This small molecule binds to this protein.
Small molecule (SMILES): CC(=O)N[C@H]1[C@H](O[C@H]2[C@H](O)[C@@H](NC(C)=O)CO[C@@H]2CO)O[C@H](CO)[C@@H](O)[C@@H]1O

Sequence of chain 1.H:
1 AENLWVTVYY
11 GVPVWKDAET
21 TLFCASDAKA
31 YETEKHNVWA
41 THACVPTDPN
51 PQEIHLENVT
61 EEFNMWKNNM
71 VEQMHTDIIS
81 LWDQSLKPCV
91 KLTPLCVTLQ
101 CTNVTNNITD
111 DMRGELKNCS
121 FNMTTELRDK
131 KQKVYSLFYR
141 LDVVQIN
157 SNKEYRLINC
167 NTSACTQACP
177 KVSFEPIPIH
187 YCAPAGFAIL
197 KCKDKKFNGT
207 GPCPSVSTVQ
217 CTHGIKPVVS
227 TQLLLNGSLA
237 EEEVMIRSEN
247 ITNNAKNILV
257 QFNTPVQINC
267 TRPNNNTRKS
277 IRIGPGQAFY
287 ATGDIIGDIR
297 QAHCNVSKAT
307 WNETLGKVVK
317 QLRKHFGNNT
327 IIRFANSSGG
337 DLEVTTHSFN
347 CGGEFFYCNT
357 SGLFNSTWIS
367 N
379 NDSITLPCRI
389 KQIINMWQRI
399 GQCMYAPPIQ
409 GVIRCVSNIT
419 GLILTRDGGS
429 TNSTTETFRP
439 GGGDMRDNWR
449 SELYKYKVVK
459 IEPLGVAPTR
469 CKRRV

Binding-site contacts:
Ligand atom C5 contacts residue ASN103 of chain 1.H at 3.5 Å.
Ligand atom C2 contacts residue ASP110 of chain 1.H at 3.3 Å.
Ligand atom O4 contacts residue ASP110 of chain 1.H at 4.2 Å.
Ligand atom O5 contacts residue ASP110 of chain 1.H at 3.5 Å (salt-bridge).
Ligand atom O3 contacts residue ASN103 of chain 1.H at 2.3 Å (h-bond).
Ligand atom C1 contacts residue ASP110 of chain 1.H at 3.8 Å.
Ligand atom C4 contacts residue ASN103 of chain 1.H at 3.8 Å.
Ligand atom C6 contacts residue ASP110 of chain 1.H at 4.3 Å.
Ligand atom C3 contacts residue ASN103 of chain 1.H at 3.3 Å.
Ligand atom C2 contacts residue ASN103 of chain 1.H at 3.5 Å.
Ligand atom N2 contacts residue ASP110 of chain 1.H at 4.4 Å.
Ligand atom C5 contacts residue ASP110 of chain 1.H at 3.9 Å.
Ligand atom O6 contacts residue ARG140 of chain 1.H at 3.3 Å (salt-bridge).
Ligand atom O6 contacts residue ASP110 of chain 1.H at 4.3 Å.
Ligand atom C3 contacts residue ASP110 of chain 1.H at 3.8 Å.
Ligand atom O3 contacts residue ILE108 of chain 1.H at 3.4 Å.
Ligand atom C3 contacts residue ILE108 of chain 1.H at 4.0 Å (hydrophobic).
Ligand atom C4 contacts residue ASP110 of chain 1.H at 3.4 Å.
Ligand atom O5 contacts residue ASN103 of chain 1.H at 2.9 Å (h-bond).
Ligand atom C6 contacts residue ARG140 of chain 1.H at 4.4 Å.
Ligand atom C1 contacts residue ASN103 of chain 1.H at 3.6 Å.
Ligand atom C6 contacts residue ASN103 of chain 1.H at 3.3 Å.
Ligand atom C6 contacts residue ARG113 of chain 1.H at 3.5 Å.
Ligand atom O6 contacts residue ASN103 of chain 1.H at 2.4 Å (h-bond).
Ligand atom C7 contacts residue ASP110 of chain 1.H at 4.2 Å.
Ligand atom O7 contacts residue ASP110 of chain 1.H at 3.2 Å (salt-bridge).
Ligand atom O3 contacts residue ASP110 of chain 1.H at 3.4 Å (salt-bridge).
Ligand atom O6 contacts residue ARG113 of chain 1.H at 3.3 Å.